Sequence of chain 1.B:
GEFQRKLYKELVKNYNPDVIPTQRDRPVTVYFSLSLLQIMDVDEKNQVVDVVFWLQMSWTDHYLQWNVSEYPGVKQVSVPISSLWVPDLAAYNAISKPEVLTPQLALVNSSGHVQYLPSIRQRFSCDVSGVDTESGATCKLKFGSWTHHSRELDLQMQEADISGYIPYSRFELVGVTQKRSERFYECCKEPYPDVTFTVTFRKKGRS

Sequence of chain 1.C:
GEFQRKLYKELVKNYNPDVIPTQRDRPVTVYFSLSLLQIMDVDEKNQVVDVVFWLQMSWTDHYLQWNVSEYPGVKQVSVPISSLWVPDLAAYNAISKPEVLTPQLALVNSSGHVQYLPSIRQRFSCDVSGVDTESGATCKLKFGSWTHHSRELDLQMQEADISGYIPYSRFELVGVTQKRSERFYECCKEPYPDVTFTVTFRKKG

The protein below binds the small molecule below.
Small molecule (SMILES): CN1[C@@H](CC(=O)c2ccccc2)CCC[C@H]1C[C@H](O)c1ccccc1

Binding-site contacts:
Ligand atom C7 contacts residue CYS187 of chain 1.B at 3.6 Å (hydrophobic).
Ligand atom C5 contacts residue LEU117 of chain 1.C at 4.0 Å (hydrophobic).
Ligand atom C4 contacts residue LEU117 of chain 1.C at 3.9 Å (hydrophobic).
Ligand atom C17 contacts residue TRP146 of chain 1.B at 3.9 Å (hydrophobic).
Ligand atom C12 contacts residue TRP146 of chain 1.B at 3.6 Å (hydrophobic).
Ligand atom O2 contacts residue TRP54 of chain 1.C at 3.6 Å.
Ligand atom C1 contacts residue CYS187 of chain 1.B at 3.3 Å (hydrophobic).
Ligand atom C6 contacts residue GLN115 of chain 1.C at 3.2 Å.
Ligand atom C10 contacts residue TRP146 of chain 1.B at 4.1 Å (hydrophobic).
Ligand atom C6 contacts residue CYS187 of chain 1.B at 3.9 Å (hydrophobic).
Ligand atom C19 contacts residue TRP146 of chain 1.B at 3.9 Å (hydrophobic).
Ligand atom C21 contacts residue LEU37 of chain 1.C at 4.0 Å (hydrophobic).
Ligand atom C8 contacts residue CYS187 of chain 1.B at 4.1 Å (hydrophobic).
Ligand atom C15 contacts residue SER145 of chain 1.B at 3.7 Å.
Ligand atom C5 contacts residue GLN115 of chain 1.C at 3.5 Å.
Ligand atom C13 contacts residue SER145 of chain 1.B at 3.9 Å.
Ligand atom C20 contacts residue TYR92 of chain 1.B at 3.4 Å (hydrophobic).
Ligand atom C1 contacts residue CYS188 of chain 1.B at 3.9 Å (hydrophobic).
Ligand atom C3 contacts residue CYS187 of chain 1.B at 3.5 Å (hydrophobic).
Ligand atom C4 contacts residue CYS187 of chain 1.B at 3.5 Å (hydrophobic).
Ligand atom C12 contacts residue TYR192 of chain 1.B at 3.5 Å (hydrophobic).
Ligand atom C2 contacts residue CYS188 of chain 1.B at 3.4 Å (hydrophobic).
Ligand atom C10 contacts residue TRP54 of chain 1.C at 3.6 Å (hydrophobic).
Ligand atom C22 contacts residue TRP146 of chain 1.B at 3.8 Å (hydrophobic).
Ligand atom C14 contacts residue TRP146 of chain 1.B at 3.5 Å (hydrophobic).
Ligand atom C15 contacts residue TRP146 of chain 1.B at 4.0 Å (hydrophobic).
Ligand atom C1 contacts residue LEU117 of chain 1.C at 3.5 Å (hydrophobic).
Ligand atom C7 contacts residue GLN56 of chain 1.C at 3.9 Å.
Ligand atom O1 contacts residue TRP54 of chain 1.C at 3.6 Å.
Ligand atom C5 contacts residue CYS188 of chain 1.B at 3.9 Å (hydrophobic).
Ligand atom C19 contacts residue TRP54 of chain 1.C at 3.5 Å (hydrophobic).
Ligand atom C15 contacts residue TYR92 of chain 1.B at 3.8 Å (hydrophobic).
Ligand atom C13 contacts residue TRP146 of chain 1.B at 4.1 Å (hydrophobic).
Ligand atom C15 contacts residue TYR192 of chain 1.B at 3.4 Å (hydrophobic).
Ligand atom C21 contacts residue TYR92 of chain 1.B at 4.1 Å (hydrophobic).
Ligand atom C3 contacts residue LEU117 of chain 1.C at 3.9 Å (hydrophobic).
Ligand atom C2 contacts residue CYS187 of chain 1.B at 3.5 Å (hydrophobic).
Ligand atom C2 contacts residue LEU117 of chain 1.C at 3.5 Å (hydrophobic).
Ligand atom C13 contacts residue TYR92 of chain 1.B at 3.4 Å (hydrophobic).
Ligand atom O1 contacts residue CYS187 of chain 1.B at 3.9 Å.